Sequence of chain 1.A:
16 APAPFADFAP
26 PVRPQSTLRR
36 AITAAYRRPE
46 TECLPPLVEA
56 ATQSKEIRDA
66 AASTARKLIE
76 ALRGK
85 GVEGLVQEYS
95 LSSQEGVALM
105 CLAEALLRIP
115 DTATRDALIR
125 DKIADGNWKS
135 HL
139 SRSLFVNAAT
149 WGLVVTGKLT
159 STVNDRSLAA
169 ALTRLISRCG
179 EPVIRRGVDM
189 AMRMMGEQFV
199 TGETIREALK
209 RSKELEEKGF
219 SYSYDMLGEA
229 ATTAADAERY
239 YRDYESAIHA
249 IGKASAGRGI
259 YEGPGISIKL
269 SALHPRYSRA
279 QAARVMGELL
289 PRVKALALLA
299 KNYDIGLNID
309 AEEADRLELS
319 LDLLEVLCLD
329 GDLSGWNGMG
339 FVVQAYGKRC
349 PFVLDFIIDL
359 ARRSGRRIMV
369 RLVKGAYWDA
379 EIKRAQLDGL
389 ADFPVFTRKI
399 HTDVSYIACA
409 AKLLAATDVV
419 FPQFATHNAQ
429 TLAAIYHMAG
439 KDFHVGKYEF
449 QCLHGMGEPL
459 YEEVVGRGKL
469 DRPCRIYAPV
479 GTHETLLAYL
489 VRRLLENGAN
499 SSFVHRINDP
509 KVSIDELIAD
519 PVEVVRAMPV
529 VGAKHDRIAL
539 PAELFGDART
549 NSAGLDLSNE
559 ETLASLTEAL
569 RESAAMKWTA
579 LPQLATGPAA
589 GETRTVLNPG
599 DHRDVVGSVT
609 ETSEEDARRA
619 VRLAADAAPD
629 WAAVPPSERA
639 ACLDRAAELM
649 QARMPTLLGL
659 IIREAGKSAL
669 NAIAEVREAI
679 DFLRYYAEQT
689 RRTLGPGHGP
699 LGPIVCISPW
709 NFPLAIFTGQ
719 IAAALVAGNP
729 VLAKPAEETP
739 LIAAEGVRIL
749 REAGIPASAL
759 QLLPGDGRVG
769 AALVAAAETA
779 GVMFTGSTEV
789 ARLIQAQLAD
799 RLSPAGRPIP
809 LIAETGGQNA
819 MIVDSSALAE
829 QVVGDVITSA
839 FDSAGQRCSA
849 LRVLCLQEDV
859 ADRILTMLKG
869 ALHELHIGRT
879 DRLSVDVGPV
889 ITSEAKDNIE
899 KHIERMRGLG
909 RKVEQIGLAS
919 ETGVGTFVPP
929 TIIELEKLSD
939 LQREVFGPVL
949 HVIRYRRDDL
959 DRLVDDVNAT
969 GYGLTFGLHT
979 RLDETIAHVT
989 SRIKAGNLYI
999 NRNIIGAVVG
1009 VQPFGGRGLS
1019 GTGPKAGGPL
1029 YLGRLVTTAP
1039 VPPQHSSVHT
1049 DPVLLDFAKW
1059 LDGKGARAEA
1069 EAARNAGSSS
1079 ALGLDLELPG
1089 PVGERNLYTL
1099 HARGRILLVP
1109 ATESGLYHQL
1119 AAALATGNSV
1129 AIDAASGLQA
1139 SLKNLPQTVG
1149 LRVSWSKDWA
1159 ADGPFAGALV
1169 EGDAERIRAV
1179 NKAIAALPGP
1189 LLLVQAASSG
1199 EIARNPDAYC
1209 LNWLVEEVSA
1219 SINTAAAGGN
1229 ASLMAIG

A small-molecule ligand and the protein it binds are described below.
Small molecule (SMILES): O=C(O)[C@H]1C[C@H](O)CN1

Binding-site contacts:
Ligand atom CD contacts residue PHE710 of chain 1.A at 3.5 Å (hydrophobic).
Ligand atom CD contacts residue GLU676 of chain 1.A at 3.3 Å.
Ligand atom O contacts residue ARG845 of chain 1.A at 4.5 Å.
Ligand atom CB contacts residue ALA1005 of chain 1.A at 4.1 Å (hydrophobic).
Ligand atom O09 contacts residue GLU676 of chain 1.A at 2.6 Å (salt-bridge).
Ligand atom O contacts residue ALA1005 of chain 1.A at 2.9 Å (h-bond).
Ligand atom C contacts residue GLY1004 of chain 1.A at 3.5 Å.
Ligand atom O09 contacts residue PHE1012 of chain 1.A at 4.3 Å.
Ligand atom N contacts residue ARG845 of chain 1.A at 4.4 Å.
Ligand atom OXT contacts residue ARG845 of chain 1.A at 3.0 Å (salt-bridge).
Ligand atom N contacts residue PHE710 of chain 1.A at 3.5 Å.
Ligand atom CA contacts residue GLU676 of chain 1.A at 3.6 Å.
Ligand atom N contacts residue GLU676 of chain 1.A at 2.8 Å (salt-bridge).
Ligand atom CG contacts residue GLU676 of chain 1.A at 3.5 Å.
Ligand atom CD contacts residue ILE714 of chain 1.A at 4.0 Å (hydrophobic).
Ligand atom O contacts residue GLY1004 of chain 1.A at 3.0 Å (h-bond).
Ligand atom O09 contacts residue PHE680 of chain 1.A at 4.1 Å.
Ligand atom CG contacts residue ILE714 of chain 1.A at 4.1 Å (hydrophobic).
Ligand atom O contacts residue ILE1003 of chain 1.A at 3.8 Å.
Ligand atom O09 contacts residue ILE714 of chain 1.A at 4.2 Å.
Ligand atom O contacts residue SER847 of chain 1.A at 3.1 Å (h-bond).
Ligand atom CA contacts residue ALA1005 of chain 1.A at 3.8 Å (hydrophobic).
Ligand atom OXT contacts residue GLY1004 of chain 1.A at 3.8 Å.
Ligand atom CG contacts residue PHE1012 of chain 1.A at 3.8 Å (hydrophobic).
Ligand atom C contacts residue ALA1005 of chain 1.A at 3.6 Å (hydrophobic).
Ligand atom C contacts residue SER847 of chain 1.A at 3.4 Å.
Ligand atom CB contacts residue PHE1012 of chain 1.A at 3.5 Å (hydrophobic).
Ligand atom C contacts residue ARG845 of chain 1.A at 3.8 Å.
Ligand atom OXT contacts residue SER847 of chain 1.A at 3.0 Å (h-bond).
Ligand atom OXT contacts residue PHE710 of chain 1.A at 3.5 Å.
Ligand atom CB contacts residue GLU676 of chain 1.A at 4.4 Å.
Ligand atom O contacts residue PHE1012 of chain 1.A at 4.0 Å.
Ligand atom C contacts residue PHE710 of chain 1.A at 4.4 Å (hydrophobic).
Ligand atom CA contacts residue GLY1004 of chain 1.A at 4.4 Å.